This protein binds this small molecule.
Small molecule (SMILES): CC(=O)N[C@@H]1[C@@H](O)[C@H](O)[C@@H](CO)O[C@H]1O

Binding-site contacts:
Ligand atom C7 contacts residue ASN600 of chain 1.B at 3.5 Å.
Ligand atom C5 contacts residue THR602 of chain 1.B at 3.8 Å.
Ligand atom O5 contacts residue THR602 of chain 1.B at 3.3 Å (h-bond).
Ligand atom C1 contacts residue ASN600 of chain 1.B at 1.4 Å.
Ligand atom O5 contacts residue ASN600 of chain 1.B at 2.4 Å (h-bond).
Ligand atom N2 contacts residue ASN600 of chain 1.B at 2.9 Å (h-bond).
Ligand atom C3 contacts residue GLN628 of chain 1.B at 4.3 Å.
Ligand atom C4 contacts residue ASN600 of chain 1.B at 4.2 Å.
Ligand atom O6 contacts residue GLU603 of chain 1.B at 3.8 Å.
Ligand atom O7 contacts residue ASN600 of chain 1.B at 3.6 Å.
Ligand atom O6 contacts residue THR602 of chain 1.B at 3.3 Å (h-bond).
Ligand atom C2 contacts residue ASN600 of chain 1.B at 2.5 Å.
Ligand atom O5 contacts residue GLU603 of chain 1.B at 4.1 Å.
Ligand atom C8 contacts residue THR629 of chain 1.B at 3.5 Å.
Ligand atom C1 contacts residue THR602 of chain 1.B at 3.6 Å.
Ligand atom C3 contacts residue ASN600 of chain 1.B at 3.8 Å.
Ligand atom C6 contacts residue THR602 of chain 1.B at 4.0 Å.
Ligand atom C5 contacts residue ASN600 of chain 1.B at 3.7 Å.

Sequence of chain 1.B:
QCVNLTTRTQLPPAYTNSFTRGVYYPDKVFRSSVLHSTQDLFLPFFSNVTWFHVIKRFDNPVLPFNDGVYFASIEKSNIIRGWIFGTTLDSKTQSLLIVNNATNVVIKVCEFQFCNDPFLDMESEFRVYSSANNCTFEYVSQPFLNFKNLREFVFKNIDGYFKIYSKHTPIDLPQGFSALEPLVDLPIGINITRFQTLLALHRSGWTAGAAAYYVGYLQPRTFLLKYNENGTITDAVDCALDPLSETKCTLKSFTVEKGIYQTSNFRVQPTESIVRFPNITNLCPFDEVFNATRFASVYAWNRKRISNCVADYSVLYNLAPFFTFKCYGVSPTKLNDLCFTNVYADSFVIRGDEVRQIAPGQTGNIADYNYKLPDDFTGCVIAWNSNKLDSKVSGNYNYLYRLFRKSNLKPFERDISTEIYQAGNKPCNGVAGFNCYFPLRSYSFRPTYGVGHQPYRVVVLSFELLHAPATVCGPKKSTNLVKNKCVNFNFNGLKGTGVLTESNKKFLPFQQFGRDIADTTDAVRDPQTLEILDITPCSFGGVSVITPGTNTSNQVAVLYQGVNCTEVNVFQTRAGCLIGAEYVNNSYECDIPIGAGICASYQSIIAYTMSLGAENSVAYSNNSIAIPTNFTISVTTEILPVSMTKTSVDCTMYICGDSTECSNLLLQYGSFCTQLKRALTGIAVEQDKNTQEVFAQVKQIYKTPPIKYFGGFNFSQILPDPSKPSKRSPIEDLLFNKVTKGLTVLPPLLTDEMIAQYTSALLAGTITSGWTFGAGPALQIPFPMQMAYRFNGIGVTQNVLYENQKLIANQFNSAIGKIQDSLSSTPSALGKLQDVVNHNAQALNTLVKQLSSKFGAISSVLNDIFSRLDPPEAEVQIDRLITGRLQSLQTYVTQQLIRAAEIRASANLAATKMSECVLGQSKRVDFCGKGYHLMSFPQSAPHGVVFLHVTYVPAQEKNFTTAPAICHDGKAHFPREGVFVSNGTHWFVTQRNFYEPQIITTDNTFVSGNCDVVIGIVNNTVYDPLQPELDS